Sequence of chain 1.A:
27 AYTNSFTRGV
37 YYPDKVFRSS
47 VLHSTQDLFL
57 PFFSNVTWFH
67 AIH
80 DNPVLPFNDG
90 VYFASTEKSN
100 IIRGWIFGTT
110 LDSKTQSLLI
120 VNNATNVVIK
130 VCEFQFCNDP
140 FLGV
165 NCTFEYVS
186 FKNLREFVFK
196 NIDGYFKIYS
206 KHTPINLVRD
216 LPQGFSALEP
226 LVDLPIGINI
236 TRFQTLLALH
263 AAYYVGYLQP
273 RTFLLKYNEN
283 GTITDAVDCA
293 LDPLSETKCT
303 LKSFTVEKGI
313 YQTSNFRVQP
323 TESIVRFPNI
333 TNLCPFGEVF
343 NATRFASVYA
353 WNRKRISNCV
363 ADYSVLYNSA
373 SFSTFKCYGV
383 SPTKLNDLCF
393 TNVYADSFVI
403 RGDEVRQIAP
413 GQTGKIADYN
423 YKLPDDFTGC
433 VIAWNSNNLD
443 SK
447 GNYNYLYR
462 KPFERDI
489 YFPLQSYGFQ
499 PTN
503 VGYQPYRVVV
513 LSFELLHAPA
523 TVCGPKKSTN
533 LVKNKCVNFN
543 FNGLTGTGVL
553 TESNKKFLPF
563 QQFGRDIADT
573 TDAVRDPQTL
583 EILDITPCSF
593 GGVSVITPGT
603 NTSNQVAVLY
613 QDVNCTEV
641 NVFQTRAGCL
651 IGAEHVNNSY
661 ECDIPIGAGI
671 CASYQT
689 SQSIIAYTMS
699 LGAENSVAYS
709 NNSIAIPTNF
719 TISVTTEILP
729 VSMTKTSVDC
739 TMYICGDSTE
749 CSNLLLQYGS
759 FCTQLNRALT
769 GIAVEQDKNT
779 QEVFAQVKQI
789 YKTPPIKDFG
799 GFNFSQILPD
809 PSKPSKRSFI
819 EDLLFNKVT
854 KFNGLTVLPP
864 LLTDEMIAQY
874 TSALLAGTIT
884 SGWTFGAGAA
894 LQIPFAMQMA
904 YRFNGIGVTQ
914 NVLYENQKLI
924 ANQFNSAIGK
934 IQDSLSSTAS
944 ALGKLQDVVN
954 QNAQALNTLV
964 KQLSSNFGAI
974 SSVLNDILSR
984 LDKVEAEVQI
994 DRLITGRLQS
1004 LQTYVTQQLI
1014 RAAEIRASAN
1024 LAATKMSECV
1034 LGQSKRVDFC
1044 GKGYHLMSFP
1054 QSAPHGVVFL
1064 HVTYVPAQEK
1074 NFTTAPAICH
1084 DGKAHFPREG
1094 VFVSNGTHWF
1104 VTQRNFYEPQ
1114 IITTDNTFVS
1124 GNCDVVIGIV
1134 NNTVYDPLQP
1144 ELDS

This small molecule binds to this protein.
Small molecule (SMILES): CC(=O)N[C@H]1[C@H](O[C@H]2[C@H](O)[C@@H](NC(C)=O)CO[C@@H]2CO)O[C@H](CO)[C@@H](O)[C@@H]1O

Binding-site contacts:
Ligand atom C8 contacts residue ILE1132 of chain 1.A at 3.7 Å (hydrophobic).
Ligand atom C4 contacts residue ASN1134 of chain 1.A at 4.2 Å.
Ligand atom C1 contacts residue ASN1134 of chain 1.A at 1.4 Å.
Ligand atom C2 contacts residue ASN1134 of chain 1.A at 2.5 Å.
Ligand atom N2 contacts residue ASN1134 of chain 1.A at 3.0 Å (h-bond).
Ligand atom O5 contacts residue ASN1134 of chain 1.A at 2.3 Å (h-bond).
Ligand atom O7 contacts residue ASN1134 of chain 1.A at 3.9 Å.
Ligand atom C3 contacts residue ASN1134 of chain 1.A at 3.8 Å.
Ligand atom C8 contacts residue ASN1134 of chain 1.A at 4.4 Å.
Ligand atom C7 contacts residue ASN1134 of chain 1.A at 3.7 Å.
Ligand atom C5 contacts residue ASN1134 of chain 1.A at 3.7 Å.